Binding-site contacts:
Ligand atom C5' contacts residue TYR302 of chain 2.B at 3.6 Å (hydrophobic).
Ligand atom N3 contacts residue CYS222 of chain 2.B at 3.5 Å.
Ligand atom O1P contacts residue SER279 of chain 2.B at 2.8 Å (h-bond).
Ligand atom N7 contacts residue GLY304 of chain 2.B at 3.5 Å.
Ligand atom O6 contacts residue MET305 of chain 2.B at 3.2 Å (h-bond).
Ligand atom C5 contacts residue ILE221 of chain 2.B at 3.2 Å (hydrophobic).
Ligand atom O6 contacts residue GLY306 of chain 2.B at 2.6 Å (h-bond).
Ligand atom C3' contacts residue ASP255 of chain 2.B at 3.4 Å.
Ligand atom O1P contacts residue GLY278 of chain 2.B at 3.5 Å.
Ligand atom C8 contacts residue ILE221 of chain 2.B at 3.6 Å (hydrophobic).
Ligand atom N1 contacts residue GLU332 of chain 2.B at 2.9 Å (salt-bridge).
Ligand atom N1 contacts residue 8KY1 of chain 2.O at 3.4 Å.
Ligand atom C6 contacts residue ILE221 of chain 2.B at 3.7 Å (hydrophobic).
Ligand atom C4' contacts residue ASP255 of chain 2.B at 3.6 Å.
Ligand atom C2 contacts residue GLU332 of chain 2.B at 3.6 Å.
Ligand atom C2' contacts residue ASP255 of chain 2.B at 3.8 Å.
Ligand atom C6 contacts residue GLY306 of chain 2.B at 3.7 Å.
Ligand atom N7 contacts residue MET72 of chain 2.B at 3.5 Å.
Ligand atom O3' contacts residue ASP255 of chain 2.B at 2.3 Å (salt-bridge).
Ligand atom O3P contacts residue SER220 of chain 2.B at 2.9 Å (h-bond).
Ligand atom O3P contacts residue GLY219 of chain 2.B at 3.5 Å.
Ligand atom C8 contacts residue MET72 of chain 2.B at 3.4 Å (hydrophobic).
Ligand atom O3P contacts residue GLY257 of chain 2.B at 3.1 Å (h-bond).
Ligand atom C2 contacts residue 8KY1 of chain 2.O at 3.4 Å.
Ligand atom O2' contacts residue ASP255 of chain 2.B at 2.5 Å (salt-bridge).
Ligand atom N7 contacts residue MET305 of chain 2.B at 3.1 Å (h-bond).
Ligand atom N9 contacts residue ILE221 of chain 2.B at 3.7 Å.
Ligand atom C2 contacts residue CYS222 of chain 2.B at 3.2 Å (hydrophobic).
Ligand atom O2P contacts residue GLY278 of chain 2.B at 2.9 Å (h-bond).
Ligand atom O2P contacts residue SER279 of chain 2.B at 3.6 Å (h-bond).
Ligand atom O6 contacts residue GLY304 of chain 2.B at 3.4 Å.
Ligand atom O5' contacts residue GLY256 of chain 2.B at 3.4 Å.
Ligand atom O3' contacts residue ALA70 of chain 2.B at 3.6 Å.
Ligand atom C4 contacts residue ILE221 of chain 2.B at 3.5 Å (hydrophobic).
Ligand atom N7 contacts residue ILE221 of chain 2.B at 3.3 Å.
Ligand atom O3' contacts residue MET276 of chain 2.B at 3.6 Å (h-bond).
Ligand atom P contacts residue SER279 of chain 2.B at 3.8 Å.
Ligand atom O5' contacts residue GLY219 of chain 2.B at 3.5 Å.
Ligand atom O1P contacts residue SER220 of chain 2.B at 3.0 Å (h-bond).
Ligand atom O1P contacts residue TYR302 of chain 2.B at 2.5 Å (h-bond).

A small-molecule ligand and the protein it binds are described below.
Small molecule (SMILES): O=c1[nH]cnc2c1ncn2[C@@H]1O[C@H](COP(=O)(O)O)[C@@H](O)[C@H]1O

Sequence of chain 2.B:
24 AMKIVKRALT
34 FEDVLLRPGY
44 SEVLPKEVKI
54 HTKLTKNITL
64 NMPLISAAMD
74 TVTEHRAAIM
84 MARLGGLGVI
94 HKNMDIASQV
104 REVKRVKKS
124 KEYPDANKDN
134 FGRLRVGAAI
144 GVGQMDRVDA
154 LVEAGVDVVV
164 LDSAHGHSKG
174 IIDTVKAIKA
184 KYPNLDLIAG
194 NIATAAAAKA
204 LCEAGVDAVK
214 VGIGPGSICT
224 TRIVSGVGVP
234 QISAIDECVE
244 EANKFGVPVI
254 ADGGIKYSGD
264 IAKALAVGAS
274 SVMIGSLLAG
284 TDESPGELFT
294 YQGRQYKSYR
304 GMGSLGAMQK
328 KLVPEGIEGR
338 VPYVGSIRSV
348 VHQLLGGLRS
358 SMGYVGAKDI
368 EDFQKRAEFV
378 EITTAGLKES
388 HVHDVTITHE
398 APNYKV

Sequence of chain 3.B:
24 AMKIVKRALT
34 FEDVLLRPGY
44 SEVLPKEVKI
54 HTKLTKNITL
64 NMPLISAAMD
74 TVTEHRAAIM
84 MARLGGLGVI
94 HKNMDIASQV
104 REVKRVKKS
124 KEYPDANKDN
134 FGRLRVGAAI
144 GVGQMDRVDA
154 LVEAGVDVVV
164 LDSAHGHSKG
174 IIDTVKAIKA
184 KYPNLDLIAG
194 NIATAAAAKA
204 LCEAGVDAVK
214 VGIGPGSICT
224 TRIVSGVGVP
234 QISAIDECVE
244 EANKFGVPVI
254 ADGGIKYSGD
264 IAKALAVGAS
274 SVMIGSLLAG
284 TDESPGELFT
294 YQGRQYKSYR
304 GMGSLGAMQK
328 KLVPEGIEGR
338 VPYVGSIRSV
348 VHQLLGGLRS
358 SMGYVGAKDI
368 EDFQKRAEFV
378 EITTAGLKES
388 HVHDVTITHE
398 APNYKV